Sequence of chain 2.C:
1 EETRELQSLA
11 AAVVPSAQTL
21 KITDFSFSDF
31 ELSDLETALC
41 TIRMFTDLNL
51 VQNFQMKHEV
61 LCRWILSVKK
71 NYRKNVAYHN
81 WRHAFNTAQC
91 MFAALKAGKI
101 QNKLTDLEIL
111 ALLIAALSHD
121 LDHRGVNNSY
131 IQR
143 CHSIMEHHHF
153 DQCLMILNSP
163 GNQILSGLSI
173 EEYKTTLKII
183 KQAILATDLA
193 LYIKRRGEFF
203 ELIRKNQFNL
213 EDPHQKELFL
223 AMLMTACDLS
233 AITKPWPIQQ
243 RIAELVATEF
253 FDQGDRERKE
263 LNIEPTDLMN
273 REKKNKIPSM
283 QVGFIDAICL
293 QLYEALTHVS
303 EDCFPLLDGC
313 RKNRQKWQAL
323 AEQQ

A small-molecule ligand and the protein it binds are described below.
Small molecule (SMILES): CCCc1nn(C)c2c(=O)[nH]c(-c3cc(S(=O)(=O)N4CCN(C)CC4)ccc3OCC)nc12

Binding-site contacts:
Ligand atom C19 contacts residue LEU270 of chain 2.C at 3.3 Å (hydrophobic).
Ligand atom O27 contacts residue GLN283 of chain 2.C at 3.2 Å (h-bond).
Ligand atom C21 contacts residue GLN283 of chain 2.C at 3.6 Å.
Ligand atom C8 contacts residue PHE286 of chain 2.C at 3.5 Å (hydrophobic).
Ligand atom C31 contacts residue ALA233 of chain 2.C at 3.8 Å (hydrophobic).
Ligand atom N17 contacts residue TYR130 of chain 2.C at 3.7 Å.
Ligand atom N26 contacts residue PHE286 of chain 2.C at 3.7 Å.
Ligand atom N17 contacts residue ASN128 of chain 2.C at 3.8 Å.
Ligand atom C2 contacts residue GLN283 of chain 2.C at 3.2 Å.
Ligand atom C1 contacts residue ALA245 of chain 2.C at 3.7 Å (hydrophobic).
Ligand atom C15 contacts residue TYR130 of chain 2.C at 3.2 Å (hydrophobic).
Ligand atom C9 contacts residue GLN283 of chain 2.C at 3.6 Å.
Ligand atom C31 contacts residue TYR78 of chain 2.C at 3.6 Å (hydrophobic).
Ligand atom C25 contacts residue PHE286 of chain 2.C at 3.4 Å (hydrophobic).
Ligand atom C20 contacts residue ASN128 of chain 2.C at 3.9 Å.
Ligand atom C1 contacts residue GLN283 of chain 2.C at 3.7 Å.
Ligand atom C34 contacts residue ASN127 of chain 2.C at 3.5 Å.
Ligand atom N22 contacts residue GLN283 of chain 2.C at 2.8 Å (h-bond).
Ligand atom O12 contacts residue PHE286 of chain 2.C at 3.2 Å.
Ligand atom C23 contacts residue GLN283 of chain 2.C at 3.7 Å.
Ligand atom O3 contacts residue PHE252 of chain 2.C at 3.6 Å.
Ligand atom C23 contacts residue PHE286 of chain 2.C at 3.5 Å (hydrophobic).
Ligand atom C5 contacts residue LEU270 of chain 2.C at 3.4 Å (hydrophobic).
Ligand atom C1 contacts residue ILE279 of chain 2.C at 3.8 Å (hydrophobic).
Ligand atom C20 contacts residue LEU191 of chain 2.C at 3.6 Å (hydrophobic).
Ligand atom C24 contacts residue PHE286 of chain 2.C at 3.5 Å (hydrophobic).
Ligand atom N14 contacts residue ILE131 of chain 2.C at 3.6 Å.
Ligand atom O11 contacts residue ILE131 of chain 2.C at 3.8 Å.
Ligand atom C15 contacts residue ILE131 of chain 2.C at 3.2 Å (hydrophobic).
Ligand atom C4 contacts residue GLN283 of chain 2.C at 3.3 Å.
Ligand atom O27 contacts residue PHE286 of chain 2.C at 3.9 Å.
Ligand atom C6 contacts residue MET282 of chain 2.C at 3.9 Å (hydrophobic).
Ligand atom C5 contacts residue MET282 of chain 2.C at 3.9 Å (hydrophobic).
Ligand atom N22 contacts residue PHE286 of chain 2.C at 3.6 Å.
Ligand atom C16 contacts residue TYR130 of chain 2.C at 3.7 Å (hydrophobic).
Ligand atom C6 contacts residue LEU270 of chain 2.C at 3.4 Å (hydrophobic).
Ligand atom C21 contacts residue PHE286 of chain 2.C at 3.9 Å (hydrophobic).
Ligand atom O3 contacts residue GLN283 of chain 2.C at 3.1 Å (h-bond).
Ligand atom C4 contacts residue PHE252 of chain 2.C at 3.6 Å (hydrophobic).
Ligand atom C30 contacts residue PHE286 of chain 2.C at 3.7 Å (hydrophobic).